Sequence of chain 1.A:
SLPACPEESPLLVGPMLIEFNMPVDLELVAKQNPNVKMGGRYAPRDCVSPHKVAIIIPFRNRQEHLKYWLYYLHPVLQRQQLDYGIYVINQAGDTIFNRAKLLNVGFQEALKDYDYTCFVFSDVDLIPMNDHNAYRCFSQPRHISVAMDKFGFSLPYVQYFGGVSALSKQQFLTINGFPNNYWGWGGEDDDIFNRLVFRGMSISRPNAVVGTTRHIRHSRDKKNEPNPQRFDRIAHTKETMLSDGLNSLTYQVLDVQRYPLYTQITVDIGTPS

This small molecule binds to this protein.
Small molecule (SMILES): NCCCCCCO[P](=O)(O)O[P](=O)(O)OC[C@H]1O[C@@H](n2ccc(=O)[nH]c2=O)[C@H](O)[C@@H]1O

Binding-site contacts:
Ligand atom O2A contacts residue HIS232 of chain 1.A at 3.6 Å.
Ligand atom O2' contacts residue VAL138 of chain 1.A at 3.2 Å (h-bond).
Ligand atom O1A contacts residue ARG76 of chain 1.A at 3.0 Å (salt-bridge).
Ligand atom C2 contacts residue ARG74 of chain 1.A at 3.6 Å.
Ligand atom O3A contacts residue MN1 of chain 1.H at 3.5 Å.
Ligand atom O3' contacts residue VAL138 of chain 1.A at 3.5 Å (h-bond).
Ligand atom O2 contacts residue PRO72 of chain 1.A at 3.5 Å (h-bond).
Ligand atom PA contacts residue MN1 of chain 1.H at 3.3 Å.
Ligand atom O3B contacts residue HIS232 of chain 1.A at 3.3 Å (h-bond).
Ligand atom C5 contacts residue ASP235 of chain 1.A at 3.5 Å.
Ligand atom O3' contacts residue ASP139 of chain 1.A at 2.9 Å (salt-bridge).
Ligand atom O2 contacts residue ARG74 of chain 1.A at 2.8 Å (salt-bridge).
Ligand atom C4B contacts residue ASP137 of chain 1.A at 3.5 Å.
Ligand atom O3B contacts residue MN1 of chain 1.H at 1.9 Å.
Ligand atom N1 contacts residue PHE111 of chain 1.A at 3.4 Å.
Ligand atom O1A contacts residue ASP139 of chain 1.A at 2.9 Å (salt-bridge).
Ligand atom O1B contacts residue LYS164 of chain 1.A at 3.5 Å (salt-bridge).
Ligand atom PB contacts residue MN1 of chain 1.H at 3.2 Å.
Ligand atom O2B contacts residue HIS232 of chain 1.A at 3.5 Å.
Ligand atom O1A contacts residue MN1 of chain 1.H at 2.1 Å.
Ligand atom C4 contacts residue ASP235 of chain 1.A at 3.6 Å.
Ligand atom PA contacts residue ARG76 of chain 1.A at 3.6 Å.
Ligand atom C1B contacts residue PRO72 of chain 1.A at 3.6 Å (hydrophobic).
Ligand atom C2B contacts residue VAL138 of chain 1.A at 3.6 Å (hydrophobic).
Ligand atom O1B contacts residue TRP199 of chain 1.A at 3.1 Å (h-bond).
Ligand atom O2 contacts residue PHE73 of chain 1.A at 3.2 Å.
Ligand atom C2 contacts residue PHE111 of chain 1.A at 3.6 Å (hydrophobic).
Ligand atom O3' contacts residue ASP137 of chain 1.A at 3.2 Å.
Ligand atom O3B contacts residue HIS229 of chain 1.A at 3.1 Å (h-bond).
Ligand atom C2B contacts residue PRO72 of chain 1.A at 3.6 Å (hydrophobic).
Ligand atom C5B contacts residue ASP137 of chain 1.A at 3.3 Å.
Ligand atom O3B contacts residue LYS164 of chain 1.A at 3.2 Å (salt-bridge).
Ligand atom C6 contacts residue PHE111 of chain 1.A at 3.5 Å (hydrophobic).
Ligand atom N3 contacts residue ARG74 of chain 1.A at 2.8 Å (salt-bridge).
Ligand atom O4 contacts residue ASP235 of chain 1.A at 3.2 Å.
Ligand atom O2A contacts residue ARG76 of chain 1.A at 3.3 Å (salt-bridge).
Ligand atom O2 contacts residue ARG76 of chain 1.A at 3.4 Å.
Ligand atom O1A contacts residue HIS232 of chain 1.A at 3.1 Å (h-bond).
Ligand atom O2' contacts residue PRO72 of chain 1.A at 2.7 Å (h-bond).
Ligand atom O4 contacts residue ARG74 of chain 1.A at 3.5 Å (salt-bridge).